This protein binds this small molecule.
Small molecule (SMILES): CC[C@H](C)[C@H](NC(=O)[C@H](CCC(N)=O)NC(=O)[C@@H]1CCCN1)C(=O)N[C@H](C(=O)N[C@@H](CC(N)=O)C(=O)N[C@@H](CCCN=C(N)N)C(=O)N1CCC[C@H]1C=O)[C@@H](C)CC

Sequence of chain 5.A:
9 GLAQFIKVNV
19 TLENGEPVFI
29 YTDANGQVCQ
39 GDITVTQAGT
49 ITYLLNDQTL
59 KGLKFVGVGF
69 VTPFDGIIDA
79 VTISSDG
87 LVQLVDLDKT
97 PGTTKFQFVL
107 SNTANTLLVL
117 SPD

Binding-site contacts:
Ligand atom CA contacts residue LYS95 of chain 5.A at 3.5 Å.
Ligand atom N contacts residue GLY98 of chain 5.A at 2.7 Å (h-bond).
Ligand atom O contacts residue VAL43 of chain 5.A at 2.7 Å (h-bond).
Ligand atom CG contacts residue LYS95 of chain 5.A at 3.2 Å.
Ligand atom CA contacts residue GLY98 of chain 5.A at 3.5 Å.
Ligand atom N contacts residue THR100 of chain 5.A at 2.9 Å (h-bond).
Ligand atom N contacts residue PHE102 of chain 5.A at 3.0 Å (h-bond).
Ligand atom O contacts residue THR100 of chain 5.A at 3.0 Å (h-bond).
Ligand atom O contacts residue THR44 of chain 5.A at 3.0 Å.
Ligand atom ND2 contacts residue ASP92 of chain 5.A at 2.9 Å (salt-bridge).
Ligand atom N contacts residue VAL43 of chain 5.A at 2.8 Å (h-bond).
Ligand atom OD1 contacts residue ASP92 of chain 5.A at 3.1 Å (salt-bridge).
Ligand atom O contacts residue GLY98 of chain 5.A at 3.2 Å (h-bond).
Ligand atom CG contacts residue ASP92 of chain 5.A at 3.3 Å.
Ligand atom O contacts residue VAL43 of chain 5.A at 3.4 Å (h-bond).
Ligand atom O contacts residue LYS101 of chain 5.A at 3.4 Å.
Ligand atom N contacts residue ASP40 of chain 5.A at 3.2 Å (salt-bridge).
Ligand atom CB contacts residue LYS95 of chain 5.A at 3.4 Å.
Ligand atom O contacts residue THR42 of chain 5.A at 3.4 Å.
Ligand atom N contacts residue LYS95 of chain 5.A at 3.4 Å (salt-bridge).
Ligand atom CD1 contacts residue THR42 of chain 5.A at 3.4 Å.
Ligand atom CA contacts residue VAL43 of chain 5.A at 3.5 Å (hydrophobic).
Ligand atom CG contacts residue VAL43 of chain 5.A at 3.5 Å (hydrophobic).
Ligand atom CG contacts residue THR96 of chain 5.A at 3.3 Å.
Ligand atom O contacts residue ILE41 of chain 5.A at 3.5 Å (h-bond).
Ligand atom ND2 contacts residue THR96 of chain 5.A at 2.8 Å (h-bond).
Ligand atom O contacts residue ASP40 of chain 5.A at 3.3 Å.
Ligand atom CG1 contacts residue PHE102 of chain 5.A at 3.4 Å (hydrophobic).
Ligand atom OD1 contacts residue VAL43 of chain 5.A at 2.5 Å.
Ligand atom NE contacts residue THR42 of chain 5.A at 3.5 Å.
Ligand atom CB contacts residue ASP40 of chain 5.A at 3.4 Å.
Ligand atom CD1 contacts residue PHE102 of chain 5.A at 3.5 Å (hydrophobic).
Ligand atom CD1 contacts residue ILE49 of chain 5.A at 3.4 Å (hydrophobic).
Ligand atom O contacts residue PHE102 of chain 5.A at 2.9 Å (h-bond).
Ligand atom ND2 contacts residue ILE75 of chain 5.A at 3.1 Å (h-bond).
Ligand atom CA contacts residue THR100 of chain 5.A at 3.3 Å.
Ligand atom CA contacts residue ILE41 of chain 5.A at 3.4 Å (hydrophobic).
Ligand atom N contacts residue ILE41 of chain 5.A at 3.1 Å (h-bond).
Ligand atom O contacts residue THR99 of chain 5.A at 3.2 Å.
Ligand atom CB contacts residue THR96 of chain 5.A at 3.0 Å.